The small molecule below binds the protein below.
Small molecule (SMILES): O=C1N[C@]2(CCOc3ccc(Cl)cc32)C(=O)N1c1cncc2ccccc12

Sequence of chain 1.A:
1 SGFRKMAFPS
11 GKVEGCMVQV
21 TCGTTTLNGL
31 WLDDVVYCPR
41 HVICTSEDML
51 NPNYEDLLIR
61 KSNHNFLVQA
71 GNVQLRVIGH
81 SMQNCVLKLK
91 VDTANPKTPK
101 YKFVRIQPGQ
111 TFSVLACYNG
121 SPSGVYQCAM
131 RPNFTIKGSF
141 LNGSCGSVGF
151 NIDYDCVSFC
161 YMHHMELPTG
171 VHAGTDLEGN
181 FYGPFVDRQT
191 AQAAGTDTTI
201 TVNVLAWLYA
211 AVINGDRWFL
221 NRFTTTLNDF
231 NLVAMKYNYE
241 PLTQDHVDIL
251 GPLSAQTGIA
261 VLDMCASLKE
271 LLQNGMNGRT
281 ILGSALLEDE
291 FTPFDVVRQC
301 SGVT

Binding-site contacts:
Ligand atom C10 contacts residue HIS163 of chain 1.A at 3.4 Å.
Ligand atom C contacts residue MET165 of chain 1.A at 3.7 Å (hydrophobic).
Ligand atom N2 contacts residue PHE140 of chain 1.A at 3.9 Å.
Ligand atom C1 contacts residue ARG188 of chain 1.A at 3.6 Å.
Ligand atom C11 contacts residue GLU166 of chain 1.A at 3.6 Å.
Ligand atom C11 contacts residue PHE140 of chain 1.A at 3.3 Å (hydrophobic).
Ligand atom O1 contacts residue CYS145 of chain 1.A at 3.2 Å (h-bond).
Ligand atom C contacts residue HIS164 of chain 1.A at 3.7 Å.
Ligand atom C1 contacts residue MET49 of chain 1.A at 3.4 Å (hydrophobic).
Ligand atom N2 contacts residue SER144 of chain 1.A at 3.8 Å.
Ligand atom C2 contacts residue ARG188 of chain 1.A at 3.4 Å.
Ligand atom C13 contacts residue GLU166 of chain 1.A at 3.9 Å.
Ligand atom C contacts residue MET49 of chain 1.A at 3.6 Å (hydrophobic).
Ligand atom CL contacts residue ASP187 of chain 1.A at 3.3 Å.
Ligand atom C11 contacts residue HIS163 of chain 1.A at 3.9 Å.
Ligand atom C10 contacts residue CYS145 of chain 1.A at 3.7 Å (hydrophobic).
Ligand atom C7 contacts residue CYS145 of chain 1.A at 3.5 Å (hydrophobic).
Ligand atom O2 contacts residue MET165 of chain 1.A at 3.7 Å.
Ligand atom C12 contacts residue LEU141 of chain 1.A at 3.7 Å (hydrophobic).
Ligand atom N2 contacts residue HIS163 of chain 1.A at 2.8 Å (h-bond).
Ligand atom C19 contacts residue HIS164 of chain 1.A at 3.3 Å.
Ligand atom CL contacts residue HIS164 of chain 1.A at 3.4 Å.
Ligand atom O contacts residue GLN189 of chain 1.A at 3.6 Å.
Ligand atom CL contacts residue HIS41 of chain 1.A at 3.1 Å.
Ligand atom O1 contacts residue ASN142 of chain 1.A at 3.8 Å.
Ligand atom C14 contacts residue ASN142 of chain 1.A at 3.6 Å.
Ligand atom C13 contacts residue ASN142 of chain 1.A at 3.6 Å.
Ligand atom C11 contacts residue LEU141 of chain 1.A at 3.7 Å (hydrophobic).
Ligand atom C1 contacts residue MET165 of chain 1.A at 3.4 Å (hydrophobic).
Ligand atom N2 contacts residue GLU166 of chain 1.A at 3.8 Å.
Ligand atom C12 contacts residue PHE140 of chain 1.A at 3.8 Å (hydrophobic).
Ligand atom C16 contacts residue ASN142 of chain 1.A at 3.4 Å.
Ligand atom C13 contacts residue PHE140 of chain 1.A at 3.5 Å (hydrophobic).
Ligand atom C2 contacts residue MET49 of chain 1.A at 3.6 Å (hydrophobic).
Ligand atom C2 contacts residue GLN189 of chain 1.A at 3.6 Å.
Ligand atom C1 contacts residue ASP187 of chain 1.A at 3.8 Å.
Ligand atom CL contacts residue MET165 of chain 1.A at 3.9 Å.
Ligand atom O2 contacts residue GLU166 of chain 1.A at 2.9 Å (salt-bridge).
Ligand atom C15 contacts residue ASN142 of chain 1.A at 3.6 Å.
Ligand atom C13 contacts residue LEU141 of chain 1.A at 3.6 Å (hydrophobic).

Sequence of chain 2.A:
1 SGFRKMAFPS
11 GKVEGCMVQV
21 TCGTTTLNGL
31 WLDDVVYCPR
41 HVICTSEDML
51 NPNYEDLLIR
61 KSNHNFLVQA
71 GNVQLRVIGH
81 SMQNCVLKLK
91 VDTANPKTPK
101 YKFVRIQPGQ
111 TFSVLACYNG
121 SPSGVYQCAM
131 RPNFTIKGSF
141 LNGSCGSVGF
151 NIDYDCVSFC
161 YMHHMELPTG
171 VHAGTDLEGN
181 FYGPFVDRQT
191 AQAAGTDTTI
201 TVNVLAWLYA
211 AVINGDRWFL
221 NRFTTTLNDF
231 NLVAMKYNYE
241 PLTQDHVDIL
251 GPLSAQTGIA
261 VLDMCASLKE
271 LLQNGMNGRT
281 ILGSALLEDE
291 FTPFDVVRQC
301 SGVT